Binding-site contacts:
Ligand atom O7 contacts residue GLN626 of chain 1.A at 3.0 Å (h-bond).
Ligand atom C5 contacts residue THR600 of chain 1.A at 4.3 Å.
Ligand atom C3 contacts residue ASN598 of chain 1.A at 3.8 Å.
Ligand atom C4 contacts residue ASN598 of chain 1.A at 4.2 Å.
Ligand atom C2 contacts residue ASN598 of chain 1.A at 2.5 Å.
Ligand atom O5 contacts residue THR600 of chain 1.A at 3.9 Å.
Ligand atom N2 contacts residue ASN598 of chain 1.A at 2.9 Å (h-bond).
Ligand atom C1 contacts residue ASN598 of chain 1.A at 1.4 Å.
Ligand atom O5 contacts residue ASN598 of chain 1.A at 2.4 Å (h-bond).
Ligand atom O7 contacts residue ASN598 of chain 1.A at 3.1 Å.
Ligand atom C5 contacts residue ASN598 of chain 1.A at 3.7 Å.
Ligand atom C7 contacts residue ASN598 of chain 1.A at 3.4 Å.
Ligand atom C1 contacts residue THR600 of chain 1.A at 3.7 Å.
Ligand atom C7 contacts residue GLN626 of chain 1.A at 3.7 Å.
Ligand atom N2 contacts residue GLN626 of chain 1.A at 4.0 Å.

Sequence of chain 1.A:
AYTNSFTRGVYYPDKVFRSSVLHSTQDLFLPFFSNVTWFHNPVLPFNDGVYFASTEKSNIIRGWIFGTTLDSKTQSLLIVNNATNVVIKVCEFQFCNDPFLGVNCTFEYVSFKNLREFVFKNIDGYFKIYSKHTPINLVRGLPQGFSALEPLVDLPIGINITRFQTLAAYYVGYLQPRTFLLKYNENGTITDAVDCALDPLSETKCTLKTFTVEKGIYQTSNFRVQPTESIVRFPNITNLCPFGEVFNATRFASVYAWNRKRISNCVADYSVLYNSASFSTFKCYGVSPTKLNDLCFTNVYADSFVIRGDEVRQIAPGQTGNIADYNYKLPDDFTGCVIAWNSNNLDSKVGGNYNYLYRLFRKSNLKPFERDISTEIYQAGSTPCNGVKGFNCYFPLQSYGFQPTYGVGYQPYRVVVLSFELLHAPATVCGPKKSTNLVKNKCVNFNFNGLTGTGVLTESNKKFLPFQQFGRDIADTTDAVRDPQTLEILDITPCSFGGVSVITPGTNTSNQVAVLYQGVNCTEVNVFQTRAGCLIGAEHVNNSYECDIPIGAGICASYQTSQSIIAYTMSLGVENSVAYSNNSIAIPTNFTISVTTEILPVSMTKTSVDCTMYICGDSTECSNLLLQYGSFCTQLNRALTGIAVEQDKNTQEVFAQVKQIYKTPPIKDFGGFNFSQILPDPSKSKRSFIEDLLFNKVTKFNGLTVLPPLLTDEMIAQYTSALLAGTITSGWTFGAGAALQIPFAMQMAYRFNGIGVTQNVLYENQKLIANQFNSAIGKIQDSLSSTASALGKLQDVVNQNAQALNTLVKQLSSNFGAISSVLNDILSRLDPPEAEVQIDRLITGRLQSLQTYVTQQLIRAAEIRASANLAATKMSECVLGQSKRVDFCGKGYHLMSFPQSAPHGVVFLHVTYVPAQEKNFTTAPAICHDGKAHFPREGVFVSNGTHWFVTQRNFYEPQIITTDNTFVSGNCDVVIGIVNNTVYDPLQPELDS

This protein binds this small molecule.
Small molecule (SMILES): CC(=O)N[C@@H]1[C@@H](O)[C@H](O)[C@@H](CO)O[C@H]1O